Sequence of chain 1.A:
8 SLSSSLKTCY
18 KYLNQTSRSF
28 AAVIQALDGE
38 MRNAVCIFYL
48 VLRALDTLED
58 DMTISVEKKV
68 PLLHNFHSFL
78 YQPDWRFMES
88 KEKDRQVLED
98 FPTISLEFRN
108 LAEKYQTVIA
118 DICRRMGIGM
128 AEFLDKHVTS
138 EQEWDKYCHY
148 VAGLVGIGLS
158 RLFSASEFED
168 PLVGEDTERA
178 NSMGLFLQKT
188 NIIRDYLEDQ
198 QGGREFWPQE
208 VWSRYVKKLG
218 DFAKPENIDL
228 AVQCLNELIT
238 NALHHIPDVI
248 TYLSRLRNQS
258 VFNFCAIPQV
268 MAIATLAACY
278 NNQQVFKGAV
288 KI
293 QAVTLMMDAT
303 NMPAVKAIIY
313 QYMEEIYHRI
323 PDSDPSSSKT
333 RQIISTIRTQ

Binding-site contacts:
Ligand atom OAK contacts residue SER26 of chain 1.A at 2.9 Å (h-bond).
Ligand atom CAH contacts residue ASN188 of chain 1.A at 3.6 Å.
Ligand atom CAG contacts residue ASP53 of chain 1.A at 3.6 Å.
Ligand atom CAN contacts residue TYR46 of chain 1.A at 3.7 Å (hydrophobic).
Ligand atom CAA contacts residue PHE261 of chain 1.A at 3.8 Å (hydrophobic).
Ligand atom CAU contacts residue LEU49 of chain 1.A at 3.7 Å (hydrophobic).
Ligand atom CBG contacts residue VAL152 of chain 1.A at 3.7 Å (hydrophobic).
Ligand atom PBM contacts residue ARG50 of chain 1.A at 3.7 Å.
Ligand atom CBE contacts residue MET180 of chain 1.A at 3.8 Å (hydrophobic).
Ligand atom CAH contacts residue GLN185 of chain 1.A at 3.6 Å.
Ligand atom CAC contacts residue TYR249 of chain 1.A at 3.5 Å (hydrophobic).
Ligand atom OBB contacts residue ARG50 of chain 1.A at 3.6 Å (salt-bridge).
Ligand atom CBH contacts residue VAL148 of chain 1.A at 3.8 Å (hydrophobic).
Ligand atom OAM contacts residue ARG50 of chain 1.A at 2.6 Å (salt-bridge).
Ligand atom CAE contacts residue ARG50 of chain 1.A at 3.5 Å.
Ligand atom CAD contacts residue CYS262 of chain 1.A at 3.8 Å (hydrophobic).
Ligand atom CBK contacts residue GLN185 of chain 1.A at 3.7 Å.
Ligand atom CBE contacts residue GLY153 of chain 1.A at 3.6 Å.
Ligand atom OAK contacts residue ARG25 of chain 1.A at 2.8 Å (salt-bridge).
Ligand atom CAC contacts residue GLY153 of chain 1.A at 3.5 Å.
Ligand atom CAP contacts residue LEU49 of chain 1.A at 3.8 Å (hydrophobic).
Ligand atom CAR contacts residue VAL148 of chain 1.A at 3.2 Å (hydrophobic).
Ligand atom OAI contacts residue SER26 of chain 1.A at 2.5 Å (h-bond).
Ligand atom CAB contacts residue TYR46 of chain 1.A at 3.7 Å (hydrophobic).
Ligand atom CAF contacts residue PHE27 of chain 1.A at 3.5 Å (hydrophobic).
Ligand atom CAR contacts residue GLN185 of chain 1.A at 3.5 Å.
Ligand atom PBL contacts residue SER26 of chain 1.A at 3.5 Å.
Ligand atom CBA contacts residue ALA149 of chain 1.A at 3.7 Å (hydrophobic).
Ligand atom CAS contacts residue VAL152 of chain 1.A at 3.8 Å (hydrophobic).
Ligand atom CAD contacts residue LEU156 of chain 1.A at 3.8 Å (hydrophobic).
Ligand atom CBI contacts residue GLN185 of chain 1.A at 3.4 Å.
Ligand atom CAY contacts residue VAL148 of chain 1.A at 3.4 Å (hydrophobic).
Ligand atom CAC contacts residue MET180 of chain 1.A at 3.6 Å (hydrophobic).
Ligand atom CAC contacts residue SER157 of chain 1.A at 3.8 Å.
Ligand atom OAK contacts residue SER24 of chain 1.A at 3.8 Å.
Ligand atom CAO contacts residue GLY153 of chain 1.A at 3.3 Å.
Ligand atom CAX contacts residue GLY153 of chain 1.A at 3.6 Å.
Ligand atom CAE contacts residue LEU49 of chain 1.A at 3.7 Å (hydrophobic).
Ligand atom CAO contacts residue MET180 of chain 1.A at 3.7 Å (hydrophobic).
Ligand atom CAB contacts residue PHE45 of chain 1.A at 3.8 Å (hydrophobic).

The protein below binds the small molecule below.
Small molecule (SMILES): CC(C)=CCC/C(C)=C/CC/C(C)=C/[C@@H]1[C@@H](CO[P](=O)(O)OP(=O)(O)O)[C@]1(C)CC/C=C(\C)CCC=C(C)C